Binding-site contacts:
Ligand atom N2 contacts residue ASN36 of chain 1.B at 3.1 Å (h-bond).
Ligand atom C1 contacts residue ASN36 of chain 1.B at 1.4 Å.
Ligand atom N2 contacts residue TYR23 of chain 1.B at 3.1 Å (h-bond).
Ligand atom C7 contacts residue TYR23 of chain 1.B at 4.1 Å (hydrophobic).
Ligand atom C4 contacts residue ASN36 of chain 1.B at 4.3 Å.
Ligand atom C8 contacts residue PRO8 of chain 1.B at 3.7 Å (hydrophobic).
Ligand atom O6 contacts residue ASN36 of chain 1.B at 4.3 Å.
Ligand atom C6 contacts residue ASN36 of chain 1.B at 4.1 Å.
Ligand atom C1 contacts residue TYR23 of chain 1.B at 4.0 Å (hydrophobic).
Ligand atom O5 contacts residue ASN36 of chain 1.B at 2.3 Å (h-bond).
Ligand atom C5 contacts residue ASN36 of chain 1.B at 3.6 Å.
Ligand atom C6 contacts residue GLU35 of chain 1.B at 3.3 Å.
Ligand atom C2 contacts residue TYR23 of chain 1.B at 3.6 Å (hydrophobic).
Ligand atom C8 contacts residue TYR23 of chain 1.B at 4.3 Å (hydrophobic).
Ligand atom C2 contacts residue ASN36 of chain 1.B at 2.8 Å.
Ligand atom C7 contacts residue ASN36 of chain 1.B at 4.2 Å.
Ligand atom C8 contacts residue SER6 of chain 1.B at 4.2 Å.
Ligand atom C3 contacts residue ASN36 of chain 1.B at 3.9 Å.
Ligand atom O6 contacts residue GLU35 of chain 1.B at 3.9 Å.

Sequence of chain 1.B:
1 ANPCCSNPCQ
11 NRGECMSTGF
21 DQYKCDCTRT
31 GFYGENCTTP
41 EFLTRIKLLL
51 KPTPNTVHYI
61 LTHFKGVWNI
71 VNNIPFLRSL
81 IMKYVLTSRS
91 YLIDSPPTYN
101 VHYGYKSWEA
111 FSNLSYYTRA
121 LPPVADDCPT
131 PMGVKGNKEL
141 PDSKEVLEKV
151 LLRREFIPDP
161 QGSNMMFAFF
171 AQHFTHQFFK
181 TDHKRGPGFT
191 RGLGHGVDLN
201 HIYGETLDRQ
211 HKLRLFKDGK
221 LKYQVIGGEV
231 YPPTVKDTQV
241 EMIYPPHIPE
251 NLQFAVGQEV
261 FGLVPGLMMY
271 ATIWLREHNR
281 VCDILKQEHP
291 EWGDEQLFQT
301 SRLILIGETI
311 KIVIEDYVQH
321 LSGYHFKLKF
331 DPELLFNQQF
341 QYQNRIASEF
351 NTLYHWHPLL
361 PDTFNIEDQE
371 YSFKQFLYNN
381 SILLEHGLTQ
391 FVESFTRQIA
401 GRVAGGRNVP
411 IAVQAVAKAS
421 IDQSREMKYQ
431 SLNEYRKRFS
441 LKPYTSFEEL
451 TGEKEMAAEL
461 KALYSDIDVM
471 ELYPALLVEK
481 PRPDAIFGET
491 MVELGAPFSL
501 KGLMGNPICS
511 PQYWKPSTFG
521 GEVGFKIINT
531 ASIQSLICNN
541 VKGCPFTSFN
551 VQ

The protein below binds the small molecule below.
Small molecule (SMILES): CC(=O)N[C@@H]1[C@@H](O)[C@H](O)[C@@H](CO)O[C@H]1O